The small molecule below binds the protein below.
Small molecule (SMILES): NC(=[NH2+])c1ccc(N)cc1

Binding-site contacts:
Ligand atom C5 contacts residue PHE193 of chain 1.O at 3.4 Å (hydrophobic).
Ligand atom C4 contacts residue CYS173 of chain 1.O at 4.1 Å (hydrophobic).
Ligand atom C2 contacts residue CYS198 of chain 1.O at 3.8 Å (hydrophobic).
Ligand atom C7 contacts residue PHE193 of chain 1.O at 4.1 Å (hydrophobic).
Ligand atom N2 contacts residue ASP171 of chain 1.O at 3.7 Å.
Ligand atom N2 contacts residue PHE193 of chain 1.O at 3.8 Å.
Ligand atom C5 contacts residue GLY194 of chain 1.O at 3.5 Å.
Ligand atom C6 contacts residue SER177 of chain 1.O at 4.4 Å.
Ligand atom C7 contacts residue GLY194 of chain 1.O at 3.7 Å.
Ligand atom C4 contacts residue CYS198 of chain 1.O at 4.4 Å (hydrophobic).
Ligand atom C6 contacts residue CYS173 of chain 1.O at 4.3 Å (hydrophobic).
Ligand atom C3 contacts residue CYS173 of chain 1.O at 3.4 Å (hydrophobic).
Ligand atom C6 contacts residue SER192 of chain 1.O at 3.9 Å.
Ligand atom N3 contacts residue ASP171 of chain 1.O at 2.6 Å (salt-bridge).
Ligand atom C7 contacts residue GLY205 of chain 1.O at 4.2 Å.
Ligand atom N1 contacts residue CYS173 of chain 1.O at 3.9 Å.
Ligand atom N2 contacts residue GLY194 of chain 1.O at 2.7 Å.
Ligand atom N2 contacts residue GLY205 of chain 1.O at 3.8 Å.
Ligand atom N3 contacts residue SER172 of chain 1.O at 3.1 Å (h-bond).
Ligand atom C6 contacts residue PHE193 of chain 1.O at 3.7 Å (hydrophobic).
Ligand atom N1 contacts residue GLY175 of chain 1.O at 4.3 Å.
Ligand atom C1 contacts residue CYS173 of chain 1.O at 3.6 Å (hydrophobic).
Ligand atom C3 contacts residue CYS198 of chain 1.O at 3.3 Å (hydrophobic).
Ligand atom C2 contacts residue CYS173 of chain 1.O at 3.2 Å (hydrophobic).
Ligand atom N1 contacts residue SER177 of chain 1.O at 3.8 Å.
Ligand atom N3 contacts residue GLY205 of chain 1.O at 3.9 Å.
Ligand atom N1 contacts residue ASN174 of chain 1.O at 3.2 Å.
Ligand atom C4 contacts residue GLY194 of chain 1.O at 3.9 Å.
Ligand atom C3 contacts residue SER172 of chain 1.O at 3.9 Å.
Ligand atom C7 contacts residue SER172 of chain 1.O at 3.8 Å.
Ligand atom C3 contacts residue ASN174 of chain 1.O at 3.8 Å.
Ligand atom C6 contacts residue VAL191 of chain 1.O at 4.4 Å (hydrophobic).
Ligand atom C7 contacts residue ASP171 of chain 1.O at 3.4 Å.
Ligand atom N3 contacts residue CYS173 of chain 1.O at 4.2 Å.
Ligand atom N2 contacts residue LYS195 of chain 1.O at 3.8 Å.
Ligand atom C2 contacts residue ASN174 of chain 1.O at 2.9 Å.
Ligand atom C1 contacts residue ASN174 of chain 1.O at 3.5 Å.
Ligand atom C6 contacts residue GLY194 of chain 1.O at 4.2 Å.
Ligand atom C4 contacts residue PHE193 of chain 1.O at 4.0 Å (hydrophobic).
Ligand atom C4 contacts residue SER172 of chain 1.O at 4.1 Å.

Sequence of chain 1.O:
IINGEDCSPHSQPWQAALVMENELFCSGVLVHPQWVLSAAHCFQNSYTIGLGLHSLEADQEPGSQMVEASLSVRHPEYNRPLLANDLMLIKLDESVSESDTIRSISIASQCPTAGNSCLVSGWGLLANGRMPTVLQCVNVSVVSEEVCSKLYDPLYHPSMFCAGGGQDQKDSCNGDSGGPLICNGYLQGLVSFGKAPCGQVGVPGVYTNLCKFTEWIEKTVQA